Binding-site contacts:
Ligand atom C5 contacts residue ASN332 of chain 1.C at 3.7 Å.
Ligand atom C4 contacts residue ASN332 of chain 1.C at 4.1 Å.
Ligand atom C8 contacts residue GLY335 of chain 1.C at 4.2 Å.
Ligand atom C1 contacts residue ASN332 of chain 1.C at 1.4 Å.
Ligand atom C3 contacts residue ASN332 of chain 1.C at 3.6 Å.
Ligand atom C8 contacts residue SER333 of chain 1.C at 4.0 Å.
Ligand atom C7 contacts residue SER334 of chain 1.C at 4.5 Å.
Ligand atom O5 contacts residue ASN332 of chain 1.C at 2.4 Å (h-bond).
Ligand atom C2 contacts residue ASN332 of chain 1.C at 2.3 Å.
Ligand atom C8 contacts residue SER334 of chain 1.C at 3.0 Å.
Ligand atom C8 contacts residue ASN332 of chain 1.C at 3.0 Å.
Ligand atom O7 contacts residue ASN332 of chain 1.C at 3.8 Å.
Ligand atom N2 contacts residue ASN332 of chain 1.C at 2.8 Å (h-bond).
Ligand atom C7 contacts residue ASN332 of chain 1.C at 3.3 Å.

A small-molecule ligand and the protein it binds are described below.
Small molecule (SMILES): CC(=O)N[C@@H]1[C@@H](O)[C@H](O)[C@@H](CO)O[C@H]1O

Sequence of chain 1.C:
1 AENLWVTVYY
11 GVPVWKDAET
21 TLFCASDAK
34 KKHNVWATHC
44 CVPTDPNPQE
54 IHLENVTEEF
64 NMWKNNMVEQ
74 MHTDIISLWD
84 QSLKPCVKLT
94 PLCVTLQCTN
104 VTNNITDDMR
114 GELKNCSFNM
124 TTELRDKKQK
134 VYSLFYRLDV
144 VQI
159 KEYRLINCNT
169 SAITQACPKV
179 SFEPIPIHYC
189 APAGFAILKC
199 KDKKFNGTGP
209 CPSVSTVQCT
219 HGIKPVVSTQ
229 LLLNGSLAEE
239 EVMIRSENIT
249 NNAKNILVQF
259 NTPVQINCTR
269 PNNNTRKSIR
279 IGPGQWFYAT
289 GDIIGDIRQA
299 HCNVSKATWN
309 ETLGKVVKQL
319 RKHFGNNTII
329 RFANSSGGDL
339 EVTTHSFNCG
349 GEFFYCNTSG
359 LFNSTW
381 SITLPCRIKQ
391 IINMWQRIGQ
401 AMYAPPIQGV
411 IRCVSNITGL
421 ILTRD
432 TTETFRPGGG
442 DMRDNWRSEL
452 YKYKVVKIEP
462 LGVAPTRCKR